Sequence of chain 1.A:
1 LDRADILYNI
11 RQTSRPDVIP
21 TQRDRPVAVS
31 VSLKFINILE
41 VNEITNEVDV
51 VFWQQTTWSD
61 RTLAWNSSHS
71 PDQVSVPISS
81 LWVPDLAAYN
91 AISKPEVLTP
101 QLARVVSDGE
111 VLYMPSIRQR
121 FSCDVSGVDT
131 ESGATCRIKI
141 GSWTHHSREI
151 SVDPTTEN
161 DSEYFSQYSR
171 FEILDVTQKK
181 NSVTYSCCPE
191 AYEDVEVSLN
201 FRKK

A small-molecule ligand and the protein it binds are described below.
Small molecule (SMILES): CC(=O)N[C@@H]1[C@@H](O)[C@H](O)[C@@H](CO)O[C@H]1O

Binding-site contacts:
Ligand atom C1 contacts residue ASN66 of chain 1.A at 1.5 Å.
Ligand atom O6 contacts residue SER68 of chain 1.A at 3.2 Å.
Ligand atom O5 contacts residue ASN66 of chain 1.A at 2.5 Å (h-bond).
Ligand atom O3 contacts residue ASN66 of chain 1.A at 4.2 Å.
Ligand atom O7 contacts residue ASN66 of chain 1.A at 3.8 Å.
Ligand atom C4 contacts residue ASN66 of chain 1.A at 3.5 Å.
Ligand atom C5 contacts residue SER68 of chain 1.A at 4.2 Å.
Ligand atom N2 contacts residue ASN66 of chain 1.A at 3.6 Å (h-bond).
Ligand atom C2 contacts residue ASN66 of chain 1.A at 2.5 Å.
Ligand atom C5 contacts residue ASN66 of chain 1.A at 3.6 Å.
Ligand atom C7 contacts residue ASN66 of chain 1.A at 4.0 Å.
Ligand atom C6 contacts residue SER68 of chain 1.A at 3.6 Å.
Ligand atom O5 contacts residue SER68 of chain 1.A at 3.6 Å.
Ligand atom C3 contacts residue ASN66 of chain 1.A at 3.5 Å.